Sequence of chain 1.B:
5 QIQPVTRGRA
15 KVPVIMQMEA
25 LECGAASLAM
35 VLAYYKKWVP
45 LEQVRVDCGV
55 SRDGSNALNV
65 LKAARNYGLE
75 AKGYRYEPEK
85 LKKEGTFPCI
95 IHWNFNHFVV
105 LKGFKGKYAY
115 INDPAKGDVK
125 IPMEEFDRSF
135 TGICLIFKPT

This protein binds this small molecule.
Small molecule (SMILES): CC(C)C[C@H](NC(=O)[C@H](CC(N)=O)NC(=O)CN)C(=O)N[C@@H](CO)C(=O)N[C@@H](CC(=O)O)C(=O)N[C@@H](CC(=O)O)C(=O)N[C@@H](CCC(=O)O)C(=O)N[C@@H](CC(C)C)C(=O)N[C@@H](CCC(=O)O)C(=O)NCC(=O)N[C@H](C(=O)N[C@@H](C)C(=O)NCC(=O)NCC=O)C(C)C

Binding-site contacts:
Ligand atom C contacts residue ALA24 of chain 1.B at 3.4 Å (hydrophobic).
Ligand atom O contacts residue ASN60 of chain 1.B at 3.4 Å.
Ligand atom CA contacts residue CYS27 of chain 1.B at 2.8 Å (hydrophobic).
Ligand atom CA contacts residue TYR78 of chain 1.B at 3.6 Å (hydrophobic).
Ligand atom O contacts residue 16P1 of chain 1.J at 3.3 Å.
Ligand atom N contacts residue GLY77 of chain 1.B at 2.8 Å (h-bond).
Ligand atom O contacts residue CYS27 of chain 1.B at 2.4 Å (h-bond).
Ligand atom CA contacts residue ASN100 of chain 1.B at 3.5 Å.
Ligand atom C contacts residue CYS27 of chain 1.B at 1.7 Å (hydrophobic).
Ligand atom ND2 contacts residue 16P1 of chain 1.J at 3.5 Å.
Ligand atom OD1 contacts residue TYR78 of chain 1.B at 3.4 Å.
Ligand atom N contacts residue PHE102 of chain 1.B at 3.5 Å.
Ligand atom O contacts residue LEU62 of chain 1.B at 3.5 Å (h-bond).
Ligand atom CG1 contacts residue HIS96 of chain 1.B at 3.5 Å.
Ligand atom CA contacts residue ALA24 of chain 1.B at 3.5 Å (hydrophobic).
Ligand atom ND2 contacts residue ARG79 of chain 1.B at 3.0 Å (salt-bridge).
Ligand atom CA contacts residue GLY77 of chain 1.B at 3.5 Å.
Ligand atom CA contacts residue SER59 of chain 1.B at 3.2 Å.
Ligand atom CD2 contacts residue 16P1 of chain 1.J at 3.6 Å.
Ligand atom OD1 contacts residue ARG79 of chain 1.B at 2.8 Å (salt-bridge).
Ligand atom O contacts residue ALA24 of chain 1.B at 3.4 Å (h-bond).
Ligand atom C contacts residue SER59 of chain 1.B at 3.5 Å.
Ligand atom CA contacts residue ASN100 of chain 1.B at 3.3 Å.
Ligand atom CA contacts residue PHE102 of chain 1.B at 3.5 Å (hydrophobic).
Ligand atom CD1 contacts residue TYR78 of chain 1.B at 3.5 Å (hydrophobic).
Ligand atom N contacts residue ASN100 of chain 1.B at 2.6 Å (h-bond).
Ligand atom N contacts residue GLY77 of chain 1.B at 3.3 Å (h-bond).
Ligand atom C contacts residue ASN100 of chain 1.B at 3.3 Å.
Ligand atom O contacts residue SER59 of chain 1.B at 3.0 Å (h-bond).
Ligand atom O contacts residue ALA61 of chain 1.B at 3.6 Å (h-bond).
Ligand atom O contacts residue HIS101 of chain 1.B at 2.5 Å (h-bond).
Ligand atom O contacts residue HIS96 of chain 1.B at 3.0 Å.
Ligand atom O contacts residue ALA61 of chain 1.B at 2.9 Å (h-bond).
Ligand atom O contacts residue GLY58 of chain 1.B at 3.3 Å.
Ligand atom C contacts residue HIS101 of chain 1.B at 3.5 Å.
Ligand atom N contacts residue SER59 of chain 1.B at 2.9 Å (h-bond).
Ligand atom O contacts residue ASN60 of chain 1.B at 3.0 Å.
Ligand atom O contacts residue CYS27 of chain 1.B at 3.6 Å (h-bond).
Ligand atom N contacts residue CYS27 of chain 1.B at 3.1 Å (h-bond).
Ligand atom C contacts residue CYS27 of chain 1.B at 3.4 Å (hydrophobic).